This small molecule binds to this protein.
Small molecule (SMILES): CC(=O)N[C@H]1[C@H](O[C@H]2[C@H](O)[C@@H](NC(C)=O)CO[C@@H]2CO)O[C@H](CO)[C@@H](O[C@@H]2O[C@H](CO[C@H]3O[C@H](CO)[C@@H](O[C@H]4O[C@H](CO)[C@@H](O)[C@H](O)[C@@H]4O)[C@H](O)[C@@H]3O)[C@@H](O)[C@H](O[C@@H]3O[C@H](CO)[C@@H](O)[C@H](O)[C@@H]3O)[C@@H]2O)[C@@H]1O

Sequence of chain 1.A:
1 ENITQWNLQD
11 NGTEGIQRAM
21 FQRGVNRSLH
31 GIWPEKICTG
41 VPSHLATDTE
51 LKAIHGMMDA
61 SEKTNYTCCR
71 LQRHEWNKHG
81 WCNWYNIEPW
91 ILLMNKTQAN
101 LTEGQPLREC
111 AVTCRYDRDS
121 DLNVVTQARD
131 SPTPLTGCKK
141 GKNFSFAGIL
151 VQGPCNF

Binding-site contacts:
Ligand atom C5 contacts residue ASN2 of chain 1.A at 3.7 Å.
Ligand atom C2 contacts residue ASN83 of chain 1.A at 3.5 Å.
Ligand atom O6 contacts residue PRO89 of chain 1.A at 3.5 Å.
Ligand atom O2 contacts residue PRO89 of chain 1.A at 3.6 Å.
Ligand atom C2 contacts residue ASN2 of chain 1.A at 2.5 Å.
Ligand atom C8 contacts residue ASN83 of chain 1.A at 3.9 Å.
Ligand atom O7 contacts residue LEU93 of chain 1.A at 3.6 Å.
Ligand atom C6 contacts residue TYR85 of chain 1.A at 3.4 Å (hydrophobic).
Ligand atom C1 contacts residue ASN83 of chain 1.A at 3.7 Å.
Ligand atom O3 contacts residue GLU88 of chain 1.A at 3.7 Å.
Ligand atom C1 contacts residue ASN2 of chain 1.A at 1.4 Å.
Ligand atom C4 contacts residue TRP84 of chain 1.A at 3.9 Å (hydrophobic).
Ligand atom O4 contacts residue ASN86 of chain 1.A at 3.8 Å.
Ligand atom C7 contacts residue ASN2 of chain 1.A at 3.3 Å.
Ligand atom O2 contacts residue ASN86 of chain 1.A at 3.0 Å (h-bond).
Ligand atom O4 contacts residue TRP84 of chain 1.A at 3.3 Å (h-bond).
Ligand atom C6 contacts residue ASN83 of chain 1.A at 3.5 Å.
Ligand atom N2 contacts residue ASN83 of chain 1.A at 2.8 Å (h-bond).
Ligand atom C7 contacts residue ASN83 of chain 1.A at 3.7 Å.
Ligand atom O3 contacts residue ASN86 of chain 1.A at 3.5 Å (h-bond).
Ligand atom C3 contacts residue ASN83 of chain 1.A at 3.7 Å.
Ligand atom O5 contacts residue PRO34 of chain 1.A at 3.7 Å.
Ligand atom O3 contacts residue TYR85 of chain 1.A at 3.3 Å.
Ligand atom C3 contacts residue TYR85 of chain 1.A at 3.7 Å (hydrophobic).
Ligand atom C3 contacts residue ASN2 of chain 1.A at 3.8 Å.
Ligand atom O7 contacts residue ASN2 of chain 1.A at 3.1 Å (h-bond).
Ligand atom C8 contacts residue TYR85 of chain 1.A at 3.7 Å (hydrophobic).
Ligand atom O6 contacts residue ASN83 of chain 1.A at 3.5 Å.
Ligand atom C5 contacts residue TYR85 of chain 1.A at 3.8 Å (hydrophobic).
Ligand atom O6 contacts residue PRO34 of chain 1.A at 3.4 Å.
Ligand atom C4 contacts residue ASN86 of chain 1.A at 3.7 Å.
Ligand atom O6 contacts residue TRP84 of chain 1.A at 3.6 Å.
Ligand atom C5 contacts residue TRP84 of chain 1.A at 3.7 Å (hydrophobic).
Ligand atom N2 contacts residue ASN2 of chain 1.A at 3.0 Å (h-bond).
Ligand atom O5 contacts residue TRP84 of chain 1.A at 3.6 Å.
Ligand atom N2 contacts residue TYR85 of chain 1.A at 3.8 Å.
Ligand atom O5 contacts residue ASN2 of chain 1.A at 2.4 Å (h-bond).
Ligand atom O5 contacts residue TYR85 of chain 1.A at 3.7 Å.
Ligand atom O2 contacts residue TRP84 of chain 1.A at 2.8 Å (h-bond).
Ligand atom C6 contacts residue PRO34 of chain 1.A at 3.8 Å (hydrophobic).